A small-molecule ligand and the protein it binds are described below.
Small molecule (SMILES): CC(=O)N[C@@H]1[C@@H](O)[C@H](O)[C@@H](CO)O[C@H]1O

Sequence of chain 3.B:
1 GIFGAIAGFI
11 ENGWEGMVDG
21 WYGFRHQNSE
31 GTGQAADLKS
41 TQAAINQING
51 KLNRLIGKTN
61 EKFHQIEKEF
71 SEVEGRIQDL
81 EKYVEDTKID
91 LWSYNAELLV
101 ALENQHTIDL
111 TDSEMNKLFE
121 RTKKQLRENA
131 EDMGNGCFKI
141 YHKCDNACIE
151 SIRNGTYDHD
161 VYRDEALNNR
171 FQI

Binding-site contacts:
Ligand atom O6 contacts residue ALA147 of chain 3.B at 4.0 Å.
Ligand atom O6 contacts residue GLU150 of chain 3.B at 3.5 Å.
Ligand atom C7 contacts residue THR156 of chain 3.B at 4.1 Å.
Ligand atom C1 contacts residue ASN154 of chain 3.B at 1.5 Å.
Ligand atom C6 contacts residue GLU150 of chain 3.B at 4.0 Å.
Ligand atom C2 contacts residue ASN154 of chain 3.B at 2.5 Å.
Ligand atom C7 contacts residue ASN154 of chain 3.B at 3.4 Å.
Ligand atom C5 contacts residue GLU150 of chain 3.B at 4.4 Å.
Ligand atom O5 contacts residue GLU150 of chain 3.B at 3.5 Å.
Ligand atom C1 contacts residue THR156 of chain 3.B at 3.5 Å.
Ligand atom O5 contacts residue ASN154 of chain 3.B at 2.4 Å (h-bond).
Ligand atom C3 contacts residue ASN154 of chain 3.B at 3.9 Å.
Ligand atom O5 contacts residue THR156 of chain 3.B at 3.9 Å.
Ligand atom N2 contacts residue ASN154 of chain 3.B at 3.1 Å (h-bond).
Ligand atom C4 contacts residue ASN154 of chain 3.B at 4.2 Å.
Ligand atom O7 contacts residue ASN154 of chain 3.B at 3.2 Å (h-bond).
Ligand atom N2 contacts residue THR156 of chain 3.B at 3.9 Å.
Ligand atom C1 contacts residue GLU150 of chain 3.B at 4.4 Å.
Ligand atom C6 contacts residue ALA147 of chain 3.B at 3.4 Å (hydrophobic).
Ligand atom C6 contacts residue SER151 of chain 3.B at 4.2 Å.
Ligand atom O5 contacts residue SER151 of chain 3.B at 4.0 Å.
Ligand atom C2 contacts residue THR156 of chain 3.B at 4.4 Å.
Ligand atom C5 contacts residue ASN154 of chain 3.B at 3.7 Å.
Ligand atom C5 contacts residue THR156 of chain 3.B at 4.3 Å.
Ligand atom C8 contacts residue THR156 of chain 3.B at 3.9 Å.